Sequence of chain 1.B:
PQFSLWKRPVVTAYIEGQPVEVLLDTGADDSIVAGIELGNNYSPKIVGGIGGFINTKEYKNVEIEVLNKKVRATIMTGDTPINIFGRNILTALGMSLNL

Binding-site contacts:
Ligand atom O2 contacts residue ASP25 of chain 1.A at 3.0 Å (salt-bridge).
Ligand atom C28 contacts residue ILE84 of chain 1.A at 3.5 Å (hydrophobic).
Ligand atom C1 contacts residue GLY48 of chain 1.B at 3.6 Å.
Ligand atom C32 contacts residue GLY48 of chain 1.B at 3.7 Å.
Ligand atom C28 contacts residue ALA28 of chain 1.A at 3.8 Å (hydrophobic).
Ligand atom C36 contacts residue GLY48 of chain 1.B at 3.6 Å.
Ligand atom C10 contacts residue ASP25 of chain 1.A at 3.8 Å.
Ligand atom C28 contacts residue ILE32 of chain 1.A at 3.7 Å (hydrophobic).
Ligand atom C11 contacts residue ASP25 of chain 1.A at 3.5 Å.
Ligand atom O1 contacts residue GLY49 of chain 1.B at 3.4 Å.
Ligand atom C22 contacts residue GLY48 of chain 1.A at 3.4 Å.
Ligand atom C16 contacts residue GLY27 of chain 1.A at 3.7 Å.
Ligand atom C23 contacts residue ASP29 of chain 1.A at 3.6 Å.
Ligand atom C27 contacts residue ILE32 of chain 1.A at 3.2 Å (hydrophobic).
Ligand atom C8 contacts residue ASP25 of chain 1.A at 3.7 Å.
Ligand atom O2 contacts residue GLY27 of chain 1.A at 3.6 Å.
Ligand atom C24 contacts residue ASP29 of chain 1.A at 3.7 Å.
Ligand atom C15 contacts residue ILE82 of chain 1.B at 3.7 Å (hydrophobic).
Ligand atom O4 contacts residue ASP29 of chain 1.A at 3.0 Å (salt-bridge).
Ligand atom O3 contacts residue GLY49 of chain 1.A at 3.8 Å.
Ligand atom N4 contacts residue GLY27 of chain 1.A at 3.4 Å (h-bond).
Ligand atom C5 contacts residue ASP30 of chain 1.B at 3.6 Å.
Ligand atom C36 contacts residue PRO81 of chain 1.A at 3.6 Å (hydrophobic).
Ligand atom C11 contacts residue ASP25 of chain 1.B at 3.5 Å.
Ligand atom C7 contacts residue VAL47 of chain 1.B at 3.5 Å (hydrophobic).
Ligand atom C10 contacts residue GLY27 of chain 1.B at 3.6 Å.
Ligand atom C1 contacts residue GLY49 of chain 1.B at 3.7 Å.
Ligand atom C16 contacts residue ILE82 of chain 1.B at 3.5 Å (hydrophobic).
Ligand atom C25 contacts residue VAL47 of chain 1.A at 3.7 Å (hydrophobic).
Ligand atom C26 contacts residue ASP30 of chain 1.A at 3.5 Å.
Ligand atom C17 contacts residue ILE82 of chain 1.B at 3.7 Å (hydrophobic).
Ligand atom C13 contacts residue GLY27 of chain 1.A at 3.6 Å.
Ligand atom O2 contacts residue ASP25 of chain 1.B at 2.7 Å (salt-bridge).
Ligand atom O4 contacts residue GLY27 of chain 1.A at 3.3 Å (h-bond).
Ligand atom C14 contacts residue ILE84 of chain 1.B at 3.8 Å (hydrophobic).
Ligand atom C23 contacts residue GLY48 of chain 1.A at 3.8 Å.
Ligand atom C27 contacts residue ASP30 of chain 1.A at 3.4 Å.
Ligand atom C19 contacts residue GLY48 of chain 1.A at 3.7 Å.
Ligand atom C31 contacts residue PRO81 of chain 1.A at 3.7 Å (hydrophobic).
Ligand atom C12 contacts residue ASP25 of chain 1.B at 3.5 Å.

This protein binds this small molecule.
Small molecule (SMILES): CC(C)(C)NC(=O)[C@@H]1CN(Cc2cccnc2)CCN1C[C@@H](O)C[C@@H](Cc1ccccc1)C(=O)N[C@H]1c2ccccc2C[C@H]1O

Sequence of chain 1.A:
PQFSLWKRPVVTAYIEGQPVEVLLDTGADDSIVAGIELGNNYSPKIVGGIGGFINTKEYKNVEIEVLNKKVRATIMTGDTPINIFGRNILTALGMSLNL